Sequence of chain 2.B:
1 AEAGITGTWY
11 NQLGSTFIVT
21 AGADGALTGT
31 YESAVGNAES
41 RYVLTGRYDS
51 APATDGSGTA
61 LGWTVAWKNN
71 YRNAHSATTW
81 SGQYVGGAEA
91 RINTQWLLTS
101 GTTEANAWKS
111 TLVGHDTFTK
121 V

Binding-site contacts:
Ligand atom N contacts residue LEA1 of chain 2.F at 3.5 Å (h-bond).
Ligand atom CA contacts residue ALA34 of chain 2.B at 3.6 Å (hydrophobic).
Ligand atom NE2 contacts residue TRP67 of chain 2.B at 3.5 Å.
Ligand atom O contacts residue SER33 of chain 2.B at 2.6 Å (h-bond).
Ligand atom CB contacts residue LEA1 of chain 2.F at 2.7 Å.
Ligand atom C contacts residue ALA34 of chain 2.B at 4.0 Å (hydrophobic).
Ligand atom CB contacts residue ALA34 of chain 2.B at 3.9 Å (hydrophobic).
Ligand atom CB contacts residue TRP67 of chain 2.B at 3.8 Å (hydrophobic).
Ligand atom OE1 contacts residue LEU98 of chain 2.B at 3.6 Å.
Ligand atom O contacts residue TRP67 of chain 2.B at 3.5 Å.
Ligand atom CA contacts residue SER33 of chain 2.B at 3.3 Å.
Ligand atom N contacts residue ALA34 of chain 2.B at 3.9 Å.
Ligand atom O contacts residue LEA1 of chain 2.F at 3.4 Å.
Ligand atom O contacts residue LEU13 of chain 2.B at 3.3 Å.
Ligand atom CD contacts residue THR78 of chain 2.B at 3.7 Å.
Ligand atom CB contacts residue TRP67 of chain 2.B at 3.6 Å (hydrophobic).
Ligand atom OE1 contacts residue TRP67 of chain 2.B at 3.9 Å.
Ligand atom N contacts residue LEA1 of chain 2.F at 1.3 Å.
Ligand atom CA contacts residue LEA1 of chain 2.F at 2.4 Å.
Ligand atom CD2 contacts residue SER76 of chain 2.B at 3.6 Å.
Ligand atom O contacts residue ALA34 of chain 2.B at 3.8 Å.
Ligand atom SG contacts residue LEA1 of chain 2.F at 1.8 Å.
Ligand atom CE1 contacts residue TRP67 of chain 2.B at 3.4 Å (hydrophobic).
Ligand atom CG contacts residue TRP67 of chain 2.B at 3.3 Å (hydrophobic).
Ligand atom NE2 contacts residue SER76 of chain 2.B at 2.9 Å (h-bond).
Ligand atom CB contacts residue LEA1 of chain 2.F at 3.7 Å.
Ligand atom NE2 contacts residue TRP96 of chain 2.B at 3.3 Å.
Ligand atom CG contacts residue TYR42 of chain 2.B at 3.5 Å (hydrophobic).
Ligand atom CA contacts residue LEA1 of chain 2.F at 3.8 Å.
Ligand atom CE1 contacts residue SER76 of chain 2.B at 3.9 Å.
Ligand atom CB contacts residue TYR42 of chain 2.B at 3.4 Å (hydrophobic).
Ligand atom C contacts residue LEA1 of chain 2.F at 3.1 Å.
Ligand atom CG contacts residue TRP67 of chain 2.B at 3.9 Å (hydrophobic).
Ligand atom NE2 contacts residue LEU98 of chain 2.B at 3.9 Å.
Ligand atom CD contacts residue LEA1 of chain 2.F at 3.8 Å.
Ligand atom C contacts residue SER33 of chain 2.B at 3.2 Å.
Ligand atom C contacts residue TRP67 of chain 2.B at 3.9 Å (hydrophobic).
Ligand atom CB contacts residue SER33 of chain 2.B at 3.7 Å.
Ligand atom OE1 contacts residue THR78 of chain 2.B at 2.6 Å (h-bond).
Ligand atom NE2 contacts residue THR78 of chain 2.B at 3.8 Å.

A small-molecule ligand and the protein it binds are described below.
Small molecule (SMILES): NC(=O)CC[C@H](NC(=O)[C@@H]1CCCN1C(=O)[C@@H](N)Cc1c[nH]cn1)C(=O)NCC(=O)N1CCC[C@H]1C(=O)N1CCC[C@H]1C(=O)N[C@@H](CS)C(=O)N[C@@H](CCCC[NH3+])C(N)=O